Binding-site contacts:
Ligand atom C03 contacts residue TYR124 of chain 1.B at 4.3 Å (hydrophobic).
Ligand atom C09 contacts residue TYR341 of chain 1.B at 3.5 Å (hydrophobic).
Ligand atom C06 contacts residue TYR124 of chain 1.B at 4.0 Å (hydrophobic).
Ligand atom C16 contacts residue GLY121 of chain 1.B at 4.0 Å.
Ligand atom C12 contacts residue TRP86 of chain 1.B at 4.2 Å (hydrophobic).
Ligand atom C18 contacts residue TYR337 of chain 1.B at 3.6 Å (hydrophobic).
Ligand atom C15 contacts residue GLY121 of chain 1.B at 3.6 Å.
Ligand atom C18 contacts residue HIS447 of chain 1.B at 3.2 Å.
Ligand atom C04 contacts residue PHE338 of chain 1.B at 4.3 Å (hydrophobic).
Ligand atom C16 contacts residue GLU202 of chain 1.B at 3.7 Å.
Ligand atom C16 contacts residue TRP86 of chain 1.B at 3.5 Å (hydrophobic).
Ligand atom N11 contacts residue TYR337 of chain 1.B at 3.5 Å.
Ligand atom C15 contacts residue GLY120 of chain 1.B at 4.2 Å.
Ligand atom C16 contacts residue TYR133 of chain 1.B at 3.8 Å (hydrophobic).
Ligand atom C12 contacts residue TYR337 of chain 1.B at 4.0 Å (hydrophobic).
Ligand atom C05 contacts residue PHE338 of chain 1.B at 4.3 Å (hydrophobic).
Ligand atom CL8 contacts residue TRP286 of chain 1.B at 4.1 Å.
Ligand atom C16 contacts residue GLY120 of chain 1.B at 4.1 Å.
Ligand atom C10 contacts residue TYR341 of chain 1.B at 4.0 Å (hydrophobic).
Ligand atom S02 contacts residue TYR124 of chain 1.B at 3.9 Å.
Ligand atom C06 contacts residue TRP286 of chain 1.B at 4.2 Å (hydrophobic).
Ligand atom C17 contacts residue HIS447 of chain 1.B at 3.7 Å.
Ligand atom O19 contacts residue GLY121 of chain 1.B at 4.2 Å.
Ligand atom C13 contacts residue TRP86 of chain 1.B at 3.6 Å (hydrophobic).
Ligand atom C10 contacts residue TYR337 of chain 1.B at 4.3 Å (hydrophobic).
Ligand atom C03 contacts residue TYR337 of chain 1.B at 4.3 Å (hydrophobic).
Ligand atom C09 contacts residue TYR124 of chain 1.B at 3.2 Å (hydrophobic).
Ligand atom C09 contacts residue ASP74 of chain 1.B at 4.0 Å.
Ligand atom C04 contacts residue TYR124 of chain 1.B at 3.5 Å (hydrophobic).
Ligand atom C05 contacts residue PHE297 of chain 1.B at 3.8 Å (hydrophobic).
Ligand atom CL8 contacts residue TYR341 of chain 1.B at 3.9 Å.
Ligand atom C03 contacts residue PHE338 of chain 1.B at 3.3 Å (hydrophobic).
Ligand atom C07 contacts residue TYR124 of chain 1.B at 3.7 Å (hydrophobic).
Ligand atom C15 contacts residue GLU202 of chain 1.B at 4.0 Å.
Ligand atom O19 contacts residue TYR124 of chain 1.B at 2.6 Å (h-bond).
Ligand atom C07 contacts residue TYR341 of chain 1.B at 3.9 Å (hydrophobic).
Ligand atom C10 contacts residue TYR124 of chain 1.B at 3.2 Å (hydrophobic).
Ligand atom C18 contacts residue TRP86 of chain 1.B at 3.7 Å (hydrophobic).
Ligand atom C05 contacts residue TYR124 of chain 1.B at 3.9 Å (hydrophobic).
Ligand atom O01 contacts residue PHE338 of chain 1.B at 4.2 Å.

Sequence of chain 1.B:
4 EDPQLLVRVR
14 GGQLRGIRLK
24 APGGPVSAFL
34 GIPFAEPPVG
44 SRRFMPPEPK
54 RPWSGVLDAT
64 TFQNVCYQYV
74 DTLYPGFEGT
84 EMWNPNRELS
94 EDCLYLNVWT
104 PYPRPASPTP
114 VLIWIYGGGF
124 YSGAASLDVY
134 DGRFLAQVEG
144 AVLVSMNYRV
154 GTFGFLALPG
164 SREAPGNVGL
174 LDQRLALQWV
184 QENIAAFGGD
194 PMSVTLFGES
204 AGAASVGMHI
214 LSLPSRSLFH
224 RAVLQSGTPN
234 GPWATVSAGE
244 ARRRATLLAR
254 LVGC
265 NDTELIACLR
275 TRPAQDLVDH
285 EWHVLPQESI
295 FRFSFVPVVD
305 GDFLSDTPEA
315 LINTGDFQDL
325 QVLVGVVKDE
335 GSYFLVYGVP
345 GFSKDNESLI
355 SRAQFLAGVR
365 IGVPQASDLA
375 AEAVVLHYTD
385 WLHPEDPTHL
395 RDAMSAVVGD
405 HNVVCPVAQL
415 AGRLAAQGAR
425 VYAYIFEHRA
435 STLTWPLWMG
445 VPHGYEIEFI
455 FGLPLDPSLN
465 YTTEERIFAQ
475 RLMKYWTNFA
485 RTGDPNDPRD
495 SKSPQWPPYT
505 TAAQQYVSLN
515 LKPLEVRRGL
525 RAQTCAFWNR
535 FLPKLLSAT

A protein and the small-molecule ligand that binds it are described below.
Small molecule (SMILES): CCN(CC)CCNS(=O)(=O)Cc1ccc(Cl)cc1